Sequence of chain 1.A:
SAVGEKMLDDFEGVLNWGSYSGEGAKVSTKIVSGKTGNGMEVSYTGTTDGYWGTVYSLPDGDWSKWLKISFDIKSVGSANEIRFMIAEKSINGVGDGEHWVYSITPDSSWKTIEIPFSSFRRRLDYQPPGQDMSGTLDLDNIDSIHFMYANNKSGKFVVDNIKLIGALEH

This protein binds this small molecule.
Small molecule (SMILES): OC[C@H]1O[C@@H](O[C@H]2[C@H](O)[C@@H](O)[C@H](O[C@@H]3[C@@H](O)[C@H](O[C@H]4[C@H](O)[C@@H](O)[C@H](O[C@H]5[C@H](O)[C@@H](O)[C@H](O[C@@H]6[C@@H](O)[C@H](O)O[C@H](CO)[C@H]6O)O[C@@H]5CO)O[C@@H]4CO)O[C@H](CO)[C@H]3O)O[C@@H]2CO)[C@H](O)[C@@H](O)[C@@H]1O

Binding-site contacts:
Ligand atom O6 contacts residue ASP146 of chain 1.A at 3.4 Å (salt-bridge).
Ligand atom O2 contacts residue ARG126 of chain 1.A at 3.1 Å (salt-bridge).
Ligand atom O2 contacts residue TYR22 of chain 1.A at 3.9 Å.
Ligand atom C6 contacts residue HIS149 of chain 1.A at 4.0 Å.
Ligand atom O4 contacts residue ASP51 of chain 1.A at 3.6 Å.
Ligand atom C1 contacts residue VAL57 of chain 1.A at 4.0 Å (hydrophobic).
Ligand atom O4 contacts residue TYR22 of chain 1.A at 3.3 Å.
Ligand atom C5 contacts residue TYR22 of chain 1.A at 3.5 Å (hydrophobic).
Ligand atom C3 contacts residue ARG126 of chain 1.A at 3.9 Å.
Ligand atom O5 contacts residue TYR53 of chain 1.A at 3.6 Å.
Ligand atom C5 contacts residue SER59 of chain 1.A at 3.6 Å.
Ligand atom O5 contacts residue SER59 of chain 1.A at 3.2 Å (h-bond).
Ligand atom O6 contacts residue ASP99 of chain 1.A at 3.0 Å (salt-bridge).
Ligand atom O6 contacts residue SER59 of chain 1.A at 3.2 Å (h-bond).
Ligand atom O6 contacts residue TYR152 of chain 1.A at 3.7 Å.
Ligand atom O3 contacts residue TYR152 of chain 1.A at 3.8 Å.
Ligand atom C4 contacts residue TYR129 of chain 1.A at 4.0 Å (hydrophobic).
Ligand atom C5 contacts residue TYR129 of chain 1.A at 4.0 Å (hydrophobic).
Ligand atom O4 contacts residue ASP99 of chain 1.A at 3.5 Å (salt-bridge).
Ligand atom C6 contacts residue TYR152 of chain 1.A at 3.5 Å (hydrophobic).
Ligand atom C1 contacts residue TYR22 of chain 1.A at 3.9 Å (hydrophobic).
Ligand atom O6 contacts residue HIS102 of chain 1.A at 3.6 Å.
Ligand atom C2 contacts residue TYR53 of chain 1.A at 4.1 Å (hydrophobic).
Ligand atom C3 contacts residue TYR129 of chain 1.A at 3.8 Å (hydrophobic).
Ligand atom C6 contacts residue TYR22 of chain 1.A at 3.9 Å (hydrophobic).
Ligand atom O3 contacts residue ARG126 of chain 1.A at 3.1 Å (salt-bridge).
Ligand atom O4 contacts residue GLU25 of chain 1.A at 3.9 Å.
Ligand atom O6 contacts residue GLU25 of chain 1.A at 3.0 Å (salt-bridge).
Ligand atom C6 contacts residue ASP146 of chain 1.A at 3.0 Å.
Ligand atom C4 contacts residue TYR22 of chain 1.A at 3.9 Å (hydrophobic).
Ligand atom C6 contacts residue ASP99 of chain 1.A at 3.6 Å.
Ligand atom C6 contacts residue TYR53 of chain 1.A at 3.5 Å (hydrophobic).
Ligand atom O6 contacts residue TYR53 of chain 1.A at 3.6 Å (h-bond).
Ligand atom C6 contacts residue ASP51 of chain 1.A at 3.9 Å.
Ligand atom O1 contacts residue SER59 of chain 1.A at 4.1 Å.
Ligand atom C3 contacts residue TYR22 of chain 1.A at 3.7 Å (hydrophobic).
Ligand atom C6 contacts residue SER59 of chain 1.A at 3.7 Å.
Ligand atom O4 contacts residue TYR129 of chain 1.A at 3.2 Å.
Ligand atom O2 contacts residue VAL57 of chain 1.A at 3.7 Å.
Ligand atom C1 contacts residue SER59 of chain 1.A at 3.9 Å.